This protein binds this small molecule.
Small molecule (SMILES): O=c1cc(O)c2ccccc2o1

Sequence of chain 1.A:
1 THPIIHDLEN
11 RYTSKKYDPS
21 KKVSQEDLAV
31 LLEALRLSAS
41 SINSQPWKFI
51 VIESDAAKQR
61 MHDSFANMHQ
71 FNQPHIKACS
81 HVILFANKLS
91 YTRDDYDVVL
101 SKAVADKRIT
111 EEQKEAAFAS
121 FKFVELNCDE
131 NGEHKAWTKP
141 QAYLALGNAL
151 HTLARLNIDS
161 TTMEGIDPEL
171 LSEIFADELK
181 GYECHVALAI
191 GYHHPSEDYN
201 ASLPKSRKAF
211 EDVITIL

Sequence of chain 1.B:
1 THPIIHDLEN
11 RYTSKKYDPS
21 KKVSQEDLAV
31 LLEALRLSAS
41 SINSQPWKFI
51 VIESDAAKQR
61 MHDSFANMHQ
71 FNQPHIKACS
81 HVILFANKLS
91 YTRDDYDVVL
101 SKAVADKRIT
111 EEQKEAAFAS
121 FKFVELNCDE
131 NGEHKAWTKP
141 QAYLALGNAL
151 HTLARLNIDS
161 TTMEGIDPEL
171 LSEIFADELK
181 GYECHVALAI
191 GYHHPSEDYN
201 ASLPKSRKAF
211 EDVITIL

Binding-site contacts:
Ligand atom CA5 contacts residue FMN1 of chain 1.E at 3.4 Å.
Ligand atom CD2 contacts residue FMN1 of chain 1.E at 4.0 Å.
Ligand atom CA2 contacts residue FMN1 of chain 1.E at 4.1 Å.
Ligand atom OA2 contacts residue FMN1 of chain 1.E at 4.4 Å.
Ligand atom OA3 contacts residue PHE123 of chain 1.A at 3.7 Å.
Ligand atom CA contacts residue ILE42 of chain 1.A at 4.2 Å (hydrophobic).
Ligand atom CA2 contacts residue PHE123 of chain 1.A at 4.4 Å (hydrophobic).
Ligand atom CA5 contacts residue SER41 of chain 1.A at 4.4 Å.
Ligand atom CD1 contacts residue PHE71 of chain 1.B at 3.4 Å (hydrophobic).
Ligand atom CA4 contacts residue PHE123 of chain 1.A at 3.8 Å (hydrophobic).
Ligand atom CA5 contacts residue ILE42 of chain 1.A at 3.5 Å (hydrophobic).
Ligand atom CD4 contacts residue FMN1 of chain 1.E at 3.3 Å.
Ligand atom CA6 contacts residue FMN1 of chain 1.E at 3.4 Å.
Ligand atom CD4 contacts residue ILE42 of chain 1.A at 3.6 Å (hydrophobic).
Ligand atom OA6 contacts residue ILE42 of chain 1.A at 2.7 Å (h-bond).
Ligand atom CD3 contacts residue FMN1 of chain 1.E at 3.9 Å.
Ligand atom OA6 contacts residue SER41 of chain 1.A at 3.8 Å.
Ligand atom CD3 contacts residue GLU164 of chain 1.B at 3.8 Å.
Ligand atom CA2 contacts residue PHE71 of chain 1.B at 3.8 Å (hydrophobic).
Ligand atom CD3 contacts residue SER41 of chain 1.A at 3.5 Å.
Ligand atom CA contacts residue FMN1 of chain 1.E at 3.7 Å.
Ligand atom CD2 contacts residue PHE123 of chain 1.A at 3.5 Å (hydrophobic).
Ligand atom CA4 contacts residue FMN1 of chain 1.E at 3.6 Å.
Ligand atom CD2 contacts residue GLU164 of chain 1.B at 4.3 Å.
Ligand atom CD3 contacts residue ILE42 of chain 1.A at 4.3 Å (hydrophobic).
Ligand atom CD2 contacts residue GLY165 of chain 1.B at 3.9 Å.
Ligand atom OA3 contacts residue FMN1 of chain 1.E at 3.9 Å.
Ligand atom CD3 contacts residue PHE123 of chain 1.A at 4.2 Å (hydrophobic).
Ligand atom CD3 contacts residue GLY165 of chain 1.B at 4.1 Å.
Ligand atom CD4 contacts residue SER41 of chain 1.A at 3.2 Å.
Ligand atom OA2 contacts residue PHE71 of chain 1.B at 3.9 Å.
Ligand atom CD1 contacts residue PHE123 of chain 1.A at 3.5 Å (hydrophobic).
Ligand atom CA6 contacts residue ILE42 of chain 1.A at 3.5 Å (hydrophobic).
Ligand atom CD1 contacts residue GLY165 of chain 1.B at 4.3 Å.
Ligand atom CA4 contacts residue ILE42 of chain 1.A at 4.3 Å (hydrophobic).
Ligand atom CA4 contacts residue PHE71 of chain 1.B at 3.6 Å (hydrophobic).
Ligand atom CD1 contacts residue FMN1 of chain 1.E at 3.8 Å.
Ligand atom OA2 contacts residue LYS15 of chain 1.B at 4.3 Å.
Ligand atom OA6 contacts residue FMN1 of chain 1.E at 2.7 Å (h-bond).
Ligand atom OA3 contacts residue PHE71 of chain 1.B at 3.1 Å.